Sequence of chain 1.BA:
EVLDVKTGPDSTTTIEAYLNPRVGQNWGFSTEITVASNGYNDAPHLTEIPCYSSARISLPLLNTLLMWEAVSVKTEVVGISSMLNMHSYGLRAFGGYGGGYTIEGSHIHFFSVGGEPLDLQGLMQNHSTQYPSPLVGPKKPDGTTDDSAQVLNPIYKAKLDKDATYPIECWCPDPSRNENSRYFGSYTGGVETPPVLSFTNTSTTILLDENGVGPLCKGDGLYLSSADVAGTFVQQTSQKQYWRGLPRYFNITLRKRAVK

Sequence of chain 1.CA:
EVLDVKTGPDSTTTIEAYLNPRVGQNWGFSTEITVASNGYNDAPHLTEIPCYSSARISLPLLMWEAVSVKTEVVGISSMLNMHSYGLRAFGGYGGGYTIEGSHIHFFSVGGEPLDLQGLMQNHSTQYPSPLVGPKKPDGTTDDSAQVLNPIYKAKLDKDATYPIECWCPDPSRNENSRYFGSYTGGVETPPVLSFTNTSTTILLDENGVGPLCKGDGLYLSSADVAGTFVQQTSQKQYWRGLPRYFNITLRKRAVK

Binding-site contacts:
Ligand atom O9 contacts residue THR41 of chain 1.CA at 4.0 Å.
Ligand atom O10 contacts residue ALA43 of chain 1.CA at 3.2 Å.
Ligand atom N5 contacts residue ALA50 of chain 1.CA at 3.7 Å.
Ligand atom N5 contacts residue THR41 of chain 1.CA at 3.0 Å (h-bond).
Ligand atom N5 contacts residue ALA43 of chain 1.CA at 4.1 Å.
Ligand atom C11 contacts residue HIS100 of chain 1.BA at 4.0 Å.
Ligand atom O10 contacts residue ALA50 of chain 1.CA at 3.0 Å (h-bond).
Ligand atom C11 contacts residue ALA50 of chain 1.CA at 3.9 Å (hydrophobic).
Ligand atom C10 contacts residue PRO51 of chain 1.CA at 4.1 Å (hydrophobic).
Ligand atom C11 contacts residue PRO51 of chain 1.CA at 3.8 Å (hydrophobic).
Ligand atom O9 contacts residue ARG105 of chain 1.BA at 2.8 Å (salt-bridge).
Ligand atom O1B contacts residue HIS52 of chain 1.CA at 4.2 Å.
Ligand atom O9 contacts residue VAL42 of chain 1.CA at 3.5 Å (h-bond).
Ligand atom C10 contacts residue THR41 of chain 1.CA at 3.7 Å.
Ligand atom O7 contacts residue SER44 of chain 1.CA at 3.9 Å.
Ligand atom C5 contacts residue THR41 of chain 1.CA at 4.0 Å.
Ligand atom C5 contacts residue ALA50 of chain 1.CA at 4.2 Å (hydrophobic).
Ligand atom O10 contacts residue ASP49 of chain 1.CA at 3.9 Å.
Ligand atom C6 contacts residue THR41 of chain 1.CA at 4.0 Å.
Ligand atom O8 contacts residue THR41 of chain 1.CA at 4.2 Å.
Ligand atom C9 contacts residue VAL42 of chain 1.CA at 3.2 Å (hydrophobic).
Ligand atom C8 contacts residue VAL42 of chain 1.CA at 3.8 Å (hydrophobic).
Ligand atom C7 contacts residue THR41 of chain 1.CA at 4.0 Å.
Ligand atom C11 contacts residue THR41 of chain 1.CA at 3.4 Å.
Ligand atom C11 contacts residue VAL42 of chain 1.CA at 4.0 Å (hydrophobic).
Ligand atom C10 contacts residue ALA50 of chain 1.CA at 3.5 Å (hydrophobic).
Ligand atom C11 contacts residue ASP49 of chain 1.CA at 3.7 Å.
Ligand atom O4 contacts residue ALA50 of chain 1.CA at 2.9 Å (h-bond).
Ligand atom O7 contacts residue ALA43 of chain 1.CA at 3.4 Å.
Ligand atom C10 contacts residue VAL42 of chain 1.CA at 4.2 Å (hydrophobic).
Ligand atom C4 contacts residue ALA50 of chain 1.CA at 3.5 Å (hydrophobic).
Ligand atom C9 contacts residue ARG105 of chain 1.BA at 3.3 Å.
Ligand atom O7 contacts residue VAL42 of chain 1.CA at 2.8 Å (h-bond).
Ligand atom C10 contacts residue ALA43 of chain 1.CA at 3.6 Å (hydrophobic).
Ligand atom C11 contacts residue ALA43 of chain 1.CA at 3.3 Å (hydrophobic).
Ligand atom C1 contacts residue HIS52 of chain 1.CA at 3.6 Å.
Ligand atom O1A contacts residue HIS52 of chain 1.CA at 2.4 Å (h-bond).
Ligand atom C7 contacts residue ALA43 of chain 1.CA at 4.2 Å (hydrophobic).
Ligand atom C7 contacts residue VAL42 of chain 1.CA at 3.3 Å (hydrophobic).
Ligand atom O10 contacts residue ASN48 of chain 1.CA at 3.2 Å (h-bond).

This small molecule binds to this protein.
Small molecule (SMILES): CC(=O)N[C@H]1[C@H]([C@H](O)[C@H](O)CO)O[C@@](O)(C(=O)O)C[C@@H]1O